Sequence of chain 1.A:
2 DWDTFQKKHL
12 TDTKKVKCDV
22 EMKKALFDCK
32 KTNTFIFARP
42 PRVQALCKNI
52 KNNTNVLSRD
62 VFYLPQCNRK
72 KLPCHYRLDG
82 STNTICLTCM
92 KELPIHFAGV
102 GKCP

This small molecule binds to this protein.
Small molecule (SMILES): Nc1ccn([C@H]2C[C@H](O[P](=O)(O)OC[C@H]3O[C@@H](n4cnc5c(=O)nc(N)[nH]c54)C[C@@H]3O[P](=O)(O)OC[C@H]3O[C@@H](n4cnc5c(N)ncnc54)C[C@@H]3O)[C@@H](CO[P](=O)(O)O[C@H]3C[C@H](n4cnc5c(N)ncnc54)O[C@@H]3COP(=O)=O)O2)c(=O)n1

Binding-site contacts:
Ligand atom C4' contacts residue LYS15 of chain 1.A at 3.3 Å.
Ligand atom N1 contacts residue LYS15 of chain 1.A at 3.4 Å (salt-bridge).
Ligand atom N1 contacts residue THR83 of chain 1.A at 3.7 Å.
Ligand atom C2 contacts residue THR14 of chain 1.A at 3.6 Å.
Ligand atom O6 contacts residue THR14 of chain 1.A at 4.1 Å.
Ligand atom C2 contacts residue LYS16 of chain 1.A at 3.4 Å.
Ligand atom C2 contacts residue THR83 of chain 1.A at 3.1 Å.
Ligand atom N2 contacts residue LYS15 of chain 1.A at 3.1 Å (salt-bridge).
Ligand atom C5' contacts residue LYS15 of chain 1.A at 3.8 Å.
Ligand atom N3 contacts residue THR83 of chain 1.A at 3.1 Å.
Ligand atom C2' contacts residue LYS15 of chain 1.A at 3.8 Å.
Ligand atom C6 contacts residue LYS15 of chain 1.A at 4.2 Å.
Ligand atom N1 contacts residue LYS16 of chain 1.A at 4.0 Å.
Ligand atom O3' contacts residue TYR64 of chain 1.A at 3.6 Å.
Ligand atom C3' contacts residue TYR64 of chain 1.A at 4.1 Å (hydrophobic).
Ligand atom C8 contacts residue LYS15 of chain 1.A at 4.2 Å.
Ligand atom C6 contacts residue THR14 of chain 1.A at 4.1 Å.
Ligand atom N2 contacts residue LYS16 of chain 1.A at 2.7 Å (salt-bridge).
Ligand atom O3' contacts residue LYS15 of chain 1.A at 3.8 Å.
Ligand atom C2 contacts residue LYS15 of chain 1.A at 3.3 Å.
Ligand atom C6 contacts residue ASP13 of chain 1.A at 4.3 Å.
Ligand atom N9 contacts residue LYS15 of chain 1.A at 3.6 Å.
Ligand atom O4' contacts residue LYS15 of chain 1.A at 3.7 Å.
Ligand atom N1 contacts residue THR14 of chain 1.A at 3.1 Å (h-bond).
Ligand atom C4 contacts residue LYS15 of chain 1.A at 3.7 Å.
Ligand atom C1' contacts residue TYR64 of chain 1.A at 4.3 Å (hydrophobic).
Ligand atom C3' contacts residue LYS15 of chain 1.A at 4.3 Å.
Ligand atom C3' contacts residue LYS15 of chain 1.A at 3.3 Å.
Ligand atom C1' contacts residue LYS15 of chain 1.A at 3.0 Å.
Ligand atom C2' contacts residue TYR64 of chain 1.A at 3.4 Å (hydrophobic).
Ligand atom C4 contacts residue THR83 of chain 1.A at 4.2 Å.
Ligand atom N3 contacts residue LYS15 of chain 1.A at 3.5 Å.
Ligand atom N3 contacts residue LYS16 of chain 1.A at 4.0 Å.
Ligand atom O3' contacts residue LYS15 of chain 1.A at 2.9 Å (salt-bridge).
Ligand atom O6 contacts residue ASP13 of chain 1.A at 3.7 Å.
Ligand atom N2 contacts residue THR14 of chain 1.A at 3.2 Å (h-bond).